Sequence of chain 1.A:
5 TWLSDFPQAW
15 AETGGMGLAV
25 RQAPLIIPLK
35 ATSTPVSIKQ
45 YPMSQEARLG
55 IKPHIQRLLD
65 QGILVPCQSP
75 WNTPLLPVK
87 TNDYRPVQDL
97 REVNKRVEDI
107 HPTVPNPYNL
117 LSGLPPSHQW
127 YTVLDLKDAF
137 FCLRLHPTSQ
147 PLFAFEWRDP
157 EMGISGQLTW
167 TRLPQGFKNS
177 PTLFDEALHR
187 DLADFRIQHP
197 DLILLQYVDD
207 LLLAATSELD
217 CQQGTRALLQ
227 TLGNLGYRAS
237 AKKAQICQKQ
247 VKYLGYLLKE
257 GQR

This small molecule binds to this protein.
Small molecule (SMILES): Cc1cn([C@H]2C[C@H](O[P](=O)(O)OC[C@H]3O[C@@H](n4ccc(N)nc4=O)C[C@@H]3O[P](=O)(O)OC[C@H]3O[C@@H](n4ccc(N)nc4=O)C[C@@H]3O[P](=O)(O)OC[C@H]3O[C@@H](n4cnc5c(=O)nc(N)[nH]c54)C[C@@H]3O[P](=O)(O)OC[C@H]3O[C@@H]4C[C@@H]3O[P](=O)(O)OC[C@H]3O[C@H](C[C@@H]3O[P](=O)(O)OC[C@H]3O[C@@H](n5cnc6c(N)ncnc65)C[C@@H]3O)n3cc(c(=O)[nH]c3=O)C[C@]3(C)CN4C(=O)NC3=O)[C@@H](CO[P](=O)(O)O[C@H]3C[C@H](n4cnc5c(N)ncnc54)O[C@@H]3CO)O2)c(=O)[nH]c1=O

Binding-site contacts:
Ligand atom N3 contacts residue DA7 of chain 1.C at 2.7 Å (h-bond).
Ligand atom N1 contacts residue DT1 of chain 1.C at 2.7 Å (h-bond).
Ligand atom N3 contacts residue DA2 of chain 1.C at 2.7 Å (h-bond).
Ligand atom C2 contacts residue DG6 of chain 1.C at 3.4 Å.
Ligand atom N3 contacts residue DA3 of chain 1.C at 2.6 Å (h-bond).
Ligand atom N6 contacts residue DA7 of chain 1.C at 3.3 Å (h-bond).
Ligand atom C2 contacts residue DG5 of chain 1.C at 3.4 Å.
Ligand atom C4 contacts residue DA3 of chain 1.C at 3.4 Å.
Ligand atom N2 contacts residue DG5 of chain 1.C at 3.3 Å.
Ligand atom N1 contacts residue DC4 of chain 1.C at 2.9 Å (h-bond).
Ligand atom O6 contacts residue DA3 of chain 1.C at 3.1 Å (h-bond).
Ligand atom O4 contacts residue DA3 of chain 1.C at 2.7 Å (h-bond).
Ligand atom N6 contacts residue DT8 of chain 1.C at 2.9 Å (h-bond).
Ligand atom N4 contacts residue DG5 of chain 1.C at 2.9 Å (h-bond).
Ligand atom O6 contacts residue DC4 of chain 1.C at 3.3 Å (h-bond).
Ligand atom O2 contacts residue DG6 of chain 1.C at 2.6 Å (h-bond).
Ligand atom O2 contacts residue DG5 of chain 1.C at 2.4 Å (h-bond).
Ligand atom O4 contacts residue DT1 of chain 1.C at 3.5 Å (h-bond).
Ligand atom N4 contacts residue DG6 of chain 1.C at 2.6 Å (h-bond).
Ligand atom N6 contacts residue DT1 of chain 1.C at 2.8 Å (h-bond).
Ligand atom N3 contacts residue DG5 of chain 1.C at 2.7 Å (h-bond).
Ligand atom N3 contacts residue DG5 of chain 1.C at 3.3 Å (h-bond).
Ligand atom O4' contacts residue ARG97 of chain 1.A at 3.0 Å (salt-bridge).
Ligand atom O2 contacts residue DA7 of chain 1.C at 3.4 Å.
Ligand atom C4 contacts residue DA2 of chain 1.C at 3.4 Å.
Ligand atom O4 contacts residue DA2 of chain 1.C at 2.8 Å (h-bond).
Ligand atom C2 contacts residue DT8 of chain 1.C at 3.3 Å.
Ligand atom N3 contacts residue DG6 of chain 1.C at 2.6 Å (h-bond).
Ligand atom N1 contacts residue DT8 of chain 1.C at 2.7 Å (h-bond).
Ligand atom N1 contacts residue DG5 of chain 1.C at 3.4 Å (h-bond).
Ligand atom C5' contacts residue TYR45 of chain 1.A at 3.3 Å (hydrophobic).
Ligand atom C4 contacts residue DG6 of chain 1.C at 3.5 Å.
Ligand atom O4 contacts residue DA7 of chain 1.C at 3.1 Å (h-bond).
Ligand atom O2 contacts residue ARG97 of chain 1.A at 2.7 Å (salt-bridge).
Ligand atom N1 contacts residue LEU80 of chain 1.A at 3.4 Å.
Ligand atom O4' contacts residue TYR45 of chain 1.A at 3.1 Å.
Ligand atom C2 contacts residue DA2 of chain 1.C at 3.3 Å.
Ligand atom C2 contacts residue DG5 of chain 1.C at 3.3 Å.
Ligand atom N2 contacts residue DC4 of chain 1.C at 2.6 Å (h-bond).
Ligand atom O2 contacts residue DA3 of chain 1.C at 3.5 Å.